Sequence of chain 1.B:
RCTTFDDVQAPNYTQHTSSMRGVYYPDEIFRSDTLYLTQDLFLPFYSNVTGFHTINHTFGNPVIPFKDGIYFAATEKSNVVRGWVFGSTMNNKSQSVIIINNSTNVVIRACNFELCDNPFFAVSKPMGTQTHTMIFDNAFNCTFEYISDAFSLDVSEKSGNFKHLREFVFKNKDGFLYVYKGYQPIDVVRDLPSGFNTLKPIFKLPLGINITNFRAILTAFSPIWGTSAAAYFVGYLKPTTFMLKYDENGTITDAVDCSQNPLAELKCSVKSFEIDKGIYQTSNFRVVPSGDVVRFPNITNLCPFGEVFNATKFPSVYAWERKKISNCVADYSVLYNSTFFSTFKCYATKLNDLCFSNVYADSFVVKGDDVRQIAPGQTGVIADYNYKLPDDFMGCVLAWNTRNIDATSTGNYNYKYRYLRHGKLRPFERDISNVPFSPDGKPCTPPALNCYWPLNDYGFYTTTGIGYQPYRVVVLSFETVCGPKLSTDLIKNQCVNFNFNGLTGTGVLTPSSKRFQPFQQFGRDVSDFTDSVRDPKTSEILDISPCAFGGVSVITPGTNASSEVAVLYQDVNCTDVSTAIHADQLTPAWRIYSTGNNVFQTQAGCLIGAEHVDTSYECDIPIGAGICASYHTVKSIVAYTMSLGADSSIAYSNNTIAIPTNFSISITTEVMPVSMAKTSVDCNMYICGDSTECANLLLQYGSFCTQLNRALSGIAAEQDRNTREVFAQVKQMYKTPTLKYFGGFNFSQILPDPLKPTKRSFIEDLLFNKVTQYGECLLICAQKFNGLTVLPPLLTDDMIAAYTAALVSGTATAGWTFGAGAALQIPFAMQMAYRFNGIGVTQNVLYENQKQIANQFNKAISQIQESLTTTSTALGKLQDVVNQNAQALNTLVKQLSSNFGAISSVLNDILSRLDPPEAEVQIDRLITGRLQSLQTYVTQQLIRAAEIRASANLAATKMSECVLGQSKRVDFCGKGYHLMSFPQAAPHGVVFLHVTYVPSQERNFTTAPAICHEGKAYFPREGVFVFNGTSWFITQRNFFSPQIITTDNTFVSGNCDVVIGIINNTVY

The protein below binds the small molecule below.
Small molecule (SMILES): CC(=O)N[C@H]1[C@H](O[C@H]2[C@H](O)[C@@H](NC(C)=O)CO[C@@H]2CO)O[C@H](CO)[C@@H](O[C@@H]2O[C@H](CO)[C@@H](O)[C@H](O)[C@@H]2O)[C@@H]1O

Binding-site contacts:
Ligand atom C5 contacts residue ASN256 of chain 1.B at 3.7 Å.
Ligand atom C4 contacts residue ASN256 of chain 1.B at 4.3 Å.
Ligand atom O6 contacts residue ARG531 of chain 1.A at 3.5 Å.
Ligand atom C1 contacts residue ASN256 of chain 1.B at 1.4 Å.
Ligand atom C8 contacts residue GLU255 of chain 1.B at 4.1 Å.
Ligand atom O7 contacts residue ASN256 of chain 1.B at 4.5 Å.
Ligand atom N2 contacts residue ASN256 of chain 1.B at 2.9 Å (h-bond).
Ligand atom C3 contacts residue ASN256 of chain 1.B at 3.8 Å.
Ligand atom O5 contacts residue ASN256 of chain 1.B at 2.4 Å (h-bond).
Ligand atom C7 contacts residue ASN256 of chain 1.B at 3.9 Å.
Ligand atom C2 contacts residue ASN256 of chain 1.B at 2.5 Å.

Sequence of chain 1.A:
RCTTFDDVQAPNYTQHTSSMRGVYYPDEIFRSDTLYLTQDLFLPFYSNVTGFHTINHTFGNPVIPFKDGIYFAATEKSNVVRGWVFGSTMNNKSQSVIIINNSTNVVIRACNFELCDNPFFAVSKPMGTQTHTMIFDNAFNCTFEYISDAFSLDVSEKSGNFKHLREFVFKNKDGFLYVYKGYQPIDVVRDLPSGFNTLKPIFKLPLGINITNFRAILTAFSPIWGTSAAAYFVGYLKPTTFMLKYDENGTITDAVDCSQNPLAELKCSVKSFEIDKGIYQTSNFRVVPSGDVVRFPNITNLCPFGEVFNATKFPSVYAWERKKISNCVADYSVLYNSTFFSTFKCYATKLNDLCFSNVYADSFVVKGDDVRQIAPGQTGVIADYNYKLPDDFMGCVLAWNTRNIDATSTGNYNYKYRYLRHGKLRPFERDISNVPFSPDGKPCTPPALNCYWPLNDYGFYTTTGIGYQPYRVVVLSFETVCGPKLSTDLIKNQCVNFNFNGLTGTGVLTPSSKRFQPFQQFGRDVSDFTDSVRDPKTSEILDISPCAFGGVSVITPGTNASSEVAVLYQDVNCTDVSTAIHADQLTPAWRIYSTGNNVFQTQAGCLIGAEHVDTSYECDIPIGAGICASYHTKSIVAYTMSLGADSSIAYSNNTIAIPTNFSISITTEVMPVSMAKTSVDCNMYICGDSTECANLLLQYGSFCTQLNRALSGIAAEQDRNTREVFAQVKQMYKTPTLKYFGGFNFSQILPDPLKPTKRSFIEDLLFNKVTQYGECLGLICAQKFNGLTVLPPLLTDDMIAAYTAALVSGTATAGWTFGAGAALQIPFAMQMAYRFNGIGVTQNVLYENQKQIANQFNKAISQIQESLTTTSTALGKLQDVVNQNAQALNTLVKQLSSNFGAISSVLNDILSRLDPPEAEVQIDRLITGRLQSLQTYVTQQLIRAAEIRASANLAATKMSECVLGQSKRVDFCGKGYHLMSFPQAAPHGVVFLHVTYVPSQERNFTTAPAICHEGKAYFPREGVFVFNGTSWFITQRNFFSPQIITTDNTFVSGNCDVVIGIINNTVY